This small molecule binds to this protein.
Small molecule (SMILES): CC(=O)N[C@@H]1[C@@H](O)[C@H](O)[C@@H](CO)O[C@H]1O

Binding-site contacts:
Ligand atom C8 contacts residue LEU140 of chain 1.C at 4.1 Å (hydrophobic).
Ligand atom C7 contacts residue PRO142 of chain 1.C at 4.0 Å (hydrophobic).
Ligand atom C2 contacts residue ASN143 of chain 1.C at 2.5 Å.
Ligand atom O5 contacts residue ASN143 of chain 1.C at 2.4 Å (h-bond).
Ligand atom C4 contacts residue ASN143 of chain 1.C at 4.3 Å.
Ligand atom C5 contacts residue ASN143 of chain 1.C at 3.7 Å.
Ligand atom C7 contacts residue TYR141 of chain 1.C at 3.9 Å (hydrophobic).
Ligand atom C3 contacts residue ASN143 of chain 1.C at 3.9 Å.
Ligand atom C8 contacts residue PRO142 of chain 1.C at 4.0 Å (hydrophobic).
Ligand atom O7 contacts residue ASN143 of chain 1.C at 4.1 Å.
Ligand atom N2 contacts residue ASN143 of chain 1.C at 2.9 Å (h-bond).
Ligand atom O7 contacts residue TYR141 of chain 1.C at 4.3 Å.
Ligand atom C1 contacts residue ASN143 of chain 1.C at 1.5 Å.
Ligand atom C7 contacts residue ASN143 of chain 1.C at 3.9 Å.
Ligand atom C8 contacts residue TYR141 of chain 1.C at 3.0 Å (hydrophobic).
Ligand atom O7 contacts residue PRO142 of chain 1.C at 3.6 Å.

Sequence of chain 1.C:
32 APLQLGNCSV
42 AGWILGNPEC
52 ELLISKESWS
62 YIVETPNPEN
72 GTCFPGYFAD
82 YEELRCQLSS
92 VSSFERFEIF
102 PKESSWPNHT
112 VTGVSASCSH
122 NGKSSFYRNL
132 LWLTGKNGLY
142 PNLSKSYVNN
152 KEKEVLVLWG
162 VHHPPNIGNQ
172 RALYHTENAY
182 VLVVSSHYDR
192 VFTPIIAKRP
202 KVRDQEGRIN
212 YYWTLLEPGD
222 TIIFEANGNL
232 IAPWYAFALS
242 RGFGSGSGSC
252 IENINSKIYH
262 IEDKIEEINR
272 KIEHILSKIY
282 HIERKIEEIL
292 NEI